The small molecule below binds the protein below.
Small molecule (SMILES): CC(C)CC(=O)CC(=O)O

Binding-site contacts:
Ligand atom CAI contacts residue CYS146 of chain 1.C at 3.9 Å (hydrophobic).
Ligand atom OAE contacts residue CYS146 of chain 1.C at 2.5 Å (h-bond).
Ligand atom CAA contacts residue SER324 of chain 1.C at 3.6 Å.
Ligand atom OAD contacts residue GLU388 of chain 1.C at 4.3 Å.
Ligand atom CAJ contacts residue MET251 of chain 1.C at 4.2 Å (hydrophobic).
Ligand atom CAJ contacts residue SER389 of chain 1.C at 3.6 Å.
Ligand atom OAD contacts residue SER389 of chain 1.C at 2.5 Å (h-bond).
Ligand atom OAE contacts residue SER389 of chain 1.C at 3.8 Å.
Ligand atom OAD contacts residue CYS146 of chain 1.C at 4.4 Å.
Ligand atom CAI contacts residue SER324 of chain 1.C at 4.4 Å.
Ligand atom OAD contacts residue ALA390 of chain 1.C at 4.5 Å.
Ligand atom CAB contacts residue MET212 of chain 1.C at 4.0 Å (hydrophobic).
Ligand atom CAI contacts residue MET251 of chain 1.C at 3.5 Å (hydrophobic).
Ligand atom CAG contacts residue GLN284 of chain 1.C at 4.3 Å.
Ligand atom CAJ contacts residue GLN284 of chain 1.C at 3.7 Å.
Ligand atom CAH contacts residue HIS322 of chain 1.C at 4.3 Å.
Ligand atom CAG contacts residue SER324 of chain 1.C at 3.8 Å.
Ligand atom CAH contacts residue CYS146 of chain 1.C at 1.6 Å (hydrophobic).
Ligand atom CAJ contacts residue SER324 of chain 1.C at 4.2 Å.
Ligand atom OAD contacts residue MET251 of chain 1.C at 3.8 Å.
Ligand atom OAE contacts residue GLU388 of chain 1.C at 3.5 Å.
Ligand atom CAA contacts residue SER389 of chain 1.C at 4.1 Å.
Ligand atom CAA contacts residue LEU289 of chain 1.C at 4.2 Å (hydrophobic).
Ligand atom CAG contacts residue SER389 of chain 1.C at 4.2 Å.
Ligand atom CAF contacts residue HIS322 of chain 1.C at 4.5 Å.
Ligand atom CAF contacts residue CYS146 of chain 1.C at 2.6 Å (hydrophobic).
Ligand atom CAB contacts residue LEU289 of chain 1.C at 3.9 Å (hydrophobic).
Ligand atom CAH contacts residue PRO387 of chain 1.C at 4.0 Å (hydrophobic).
Ligand atom CAF contacts residue MET251 of chain 1.C at 4.0 Å (hydrophobic).
Ligand atom OAE contacts residue PRO387 of chain 1.C at 3.7 Å.
Ligand atom OAE contacts residue ALA145 of chain 1.C at 3.7 Å.
Ligand atom CAG contacts residue LEU213 of chain 1.C at 4.4 Å (hydrophobic).
Ligand atom CAI contacts residue SER389 of chain 1.C at 3.6 Å.
Ligand atom CAB contacts residue GLN284 of chain 1.C at 3.4 Å.
Ligand atom CAG contacts residue ASN357 of chain 1.C at 4.2 Å.
Ligand atom CAJ contacts residue LEU289 of chain 1.C at 4.4 Å (hydrophobic).
Ligand atom CAH contacts residue ALA145 of chain 1.C at 4.3 Å (hydrophobic).
Ligand atom CAH contacts residue GLU388 of chain 1.C at 4.5 Å.
Ligand atom CAG contacts residue MET251 of chain 1.C at 3.6 Å (hydrophobic).

Sequence of chain 1.C:
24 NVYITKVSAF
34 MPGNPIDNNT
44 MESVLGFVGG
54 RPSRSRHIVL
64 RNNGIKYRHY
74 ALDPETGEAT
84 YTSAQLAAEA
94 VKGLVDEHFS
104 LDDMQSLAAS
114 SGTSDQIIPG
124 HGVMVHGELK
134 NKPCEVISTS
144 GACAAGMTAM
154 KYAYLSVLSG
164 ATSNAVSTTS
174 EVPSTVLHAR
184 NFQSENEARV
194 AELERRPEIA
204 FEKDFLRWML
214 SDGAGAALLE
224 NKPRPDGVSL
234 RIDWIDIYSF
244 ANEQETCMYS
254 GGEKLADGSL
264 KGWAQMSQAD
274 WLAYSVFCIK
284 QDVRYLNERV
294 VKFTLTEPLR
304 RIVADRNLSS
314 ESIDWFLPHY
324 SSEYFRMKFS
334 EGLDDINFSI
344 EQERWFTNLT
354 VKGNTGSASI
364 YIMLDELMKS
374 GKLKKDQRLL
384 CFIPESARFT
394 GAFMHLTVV